A protein and the small-molecule ligand that binds it are described below.
Small molecule (SMILES): COCCO[C@@H](C)CO[C@H](C)CO[C@H](C)COC(C)CO[C@@H](C)CO[C@@H](C)CO[C@H](C)CO[C@H](C)COC[C@H](C)N

Sequence of chain 1.A:
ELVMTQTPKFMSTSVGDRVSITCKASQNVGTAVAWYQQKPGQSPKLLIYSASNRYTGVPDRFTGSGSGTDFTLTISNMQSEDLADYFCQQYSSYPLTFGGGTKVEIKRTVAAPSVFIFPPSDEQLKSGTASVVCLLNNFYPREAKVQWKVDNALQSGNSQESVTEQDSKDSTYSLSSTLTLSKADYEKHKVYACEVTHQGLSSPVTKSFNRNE

Binding-site contacts:
Ligand atom C8 contacts residue LEU96 of chain 1.A at 3.7 Å (hydrophobic).
Ligand atom C20 contacts residue TYR49 of chain 1.A at 4.0 Å (hydrophobic).
Ligand atom C4 contacts residue TYR91 of chain 1.A at 3.5 Å (hydrophobic).
Ligand atom C14 contacts residue TYR36 of chain 1.A at 3.8 Å (hydrophobic).
Ligand atom O5 contacts residue TRP104 of chain 1.B at 3.9 Å.
Ligand atom C12 contacts residue GLN89 of chain 1.A at 3.3 Å.
Ligand atom C6 contacts residue ALA34 of chain 1.A at 3.9 Å (hydrophobic).
Ligand atom C12 contacts residue VAL37 of chain 1.B at 4.0 Å (hydrophobic).
Ligand atom C16 contacts residue LEU46 of chain 1.A at 3.6 Å (hydrophobic).
Ligand atom C16 contacts residue TRP104 of chain 1.B at 4.0 Å (hydrophobic).
Ligand atom O6 contacts residue TRP104 of chain 1.B at 2.9 Å (h-bond).
Ligand atom O4 contacts residue GLN89 of chain 1.A at 3.7 Å.
Ligand atom C11 contacts residue GLN89 of chain 1.A at 3.1 Å.
Ligand atom C10 contacts residue TRP104 of chain 1.B at 3.6 Å (hydrophobic).
Ligand atom C9 contacts residue LEU96 of chain 1.A at 3.9 Å (hydrophobic).
Ligand atom C10 contacts residue THR97 of chain 1.B at 3.6 Å.
Ligand atom C6 contacts residue LEU46 of chain 1.A at 4.0 Å (hydrophobic).
Ligand atom C10 contacts residue TYR36 of chain 1.A at 3.8 Å (hydrophobic).
Ligand atom O6 contacts residue TYR36 of chain 1.A at 3.6 Å.
Ligand atom C13 contacts residue THR97 of chain 1.B at 3.9 Å.
Ligand atom C18 contacts residue TYR49 of chain 1.A at 3.9 Å (hydrophobic).
Ligand atom C12 contacts residue HIS35 of chain 1.B at 3.8 Å.
Ligand atom C8 contacts residue GLN89 of chain 1.A at 3.3 Å.
Ligand atom C7 contacts residue HIS35 of chain 1.B at 4.0 Å.
Ligand atom C16 contacts residue SER101 of chain 1.B at 3.3 Å.
Ligand atom C15 contacts residue THR97 of chain 1.B at 3.8 Å.
Ligand atom C13 contacts residue TRP104 of chain 1.B at 3.5 Å (hydrophobic).
Ligand atom C19 contacts residue TYR49 of chain 1.A at 3.7 Å (hydrophobic).
Ligand atom C6 contacts residue TYR36 of chain 1.A at 3.6 Å (hydrophobic).
Ligand atom C11 contacts residue TYR36 of chain 1.A at 3.9 Å (hydrophobic).
Ligand atom C14 contacts residue TRP104 of chain 1.B at 3.6 Å (hydrophobic).
Ligand atom O contacts residue TYR49 of chain 1.A at 3.8 Å.
Ligand atom O4 contacts residue HIS35 of chain 1.B at 3.8 Å.
Ligand atom O6 contacts residue LEU46 of chain 1.A at 3.8 Å.
Ligand atom C18 contacts residue TYR55 of chain 1.A at 3.8 Å (hydrophobic).
Ligand atom O5 contacts residue TYR36 of chain 1.A at 3.6 Å.
Ligand atom C16 contacts residue ASP102 of chain 1.B at 3.1 Å.
Ligand atom C5 contacts residue TYR91 of chain 1.A at 3.7 Å (hydrophobic).
Ligand atom C9 contacts residue TYR91 of chain 1.A at 3.5 Å (hydrophobic).
Ligand atom C15 contacts residue ARG98 of chain 1.B at 3.8 Å.

Sequence of chain 1.B:
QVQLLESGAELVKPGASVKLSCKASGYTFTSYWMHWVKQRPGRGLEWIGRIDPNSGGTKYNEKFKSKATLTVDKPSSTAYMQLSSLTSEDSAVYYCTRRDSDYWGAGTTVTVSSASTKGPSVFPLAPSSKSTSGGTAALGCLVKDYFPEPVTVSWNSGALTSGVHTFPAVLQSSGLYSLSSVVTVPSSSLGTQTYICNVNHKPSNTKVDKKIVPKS